This protein binds this small molecule.
Small molecule (SMILES): CC(=O)N[C@@H]1[C@@H](O)[C@H](O)[C@@H](CO)O[C@H]1O

Binding-site contacts:
Ligand atom C1 contacts residue THR205 of chain 1.A at 3.5 Å.
Ligand atom C3 contacts residue THR205 of chain 1.A at 4.1 Å.
Ligand atom O5 contacts residue THR205 of chain 1.A at 3.0 Å (h-bond).
Ligand atom C5 contacts residue THR205 of chain 1.A at 3.7 Å.
Ligand atom O7 contacts residue THR205 of chain 1.A at 4.2 Å.
Ligand atom C6 contacts residue THR205 of chain 1.A at 4.0 Å.
Ligand atom C2 contacts residue ASN203 of chain 1.A at 2.5 Å.
Ligand atom O7 contacts residue ALA206 of chain 1.A at 3.4 Å.
Ligand atom C2 contacts residue THR205 of chain 1.A at 3.5 Å.
Ligand atom C3 contacts residue ASN203 of chain 1.A at 3.8 Å.
Ligand atom C4 contacts residue THR205 of chain 1.A at 3.7 Å.
Ligand atom O5 contacts residue ASN203 of chain 1.A at 2.4 Å (h-bond).
Ligand atom C5 contacts residue ASN203 of chain 1.A at 3.7 Å.
Ligand atom C4 contacts residue ASN203 of chain 1.A at 4.2 Å.
Ligand atom N2 contacts residue ASN203 of chain 1.A at 3.0 Å (h-bond).
Ligand atom C1 contacts residue ASN203 of chain 1.A at 1.4 Å.
Ligand atom C7 contacts residue ASN203 of chain 1.A at 3.3 Å.
Ligand atom C7 contacts residue ALA206 of chain 1.A at 4.3 Å (hydrophobic).
Ligand atom O7 contacts residue ASN203 of chain 1.A at 2.9 Å (h-bond).
Ligand atom C8 contacts residue ASN203 of chain 1.A at 3.8 Å.

Sequence of chain 1.A:
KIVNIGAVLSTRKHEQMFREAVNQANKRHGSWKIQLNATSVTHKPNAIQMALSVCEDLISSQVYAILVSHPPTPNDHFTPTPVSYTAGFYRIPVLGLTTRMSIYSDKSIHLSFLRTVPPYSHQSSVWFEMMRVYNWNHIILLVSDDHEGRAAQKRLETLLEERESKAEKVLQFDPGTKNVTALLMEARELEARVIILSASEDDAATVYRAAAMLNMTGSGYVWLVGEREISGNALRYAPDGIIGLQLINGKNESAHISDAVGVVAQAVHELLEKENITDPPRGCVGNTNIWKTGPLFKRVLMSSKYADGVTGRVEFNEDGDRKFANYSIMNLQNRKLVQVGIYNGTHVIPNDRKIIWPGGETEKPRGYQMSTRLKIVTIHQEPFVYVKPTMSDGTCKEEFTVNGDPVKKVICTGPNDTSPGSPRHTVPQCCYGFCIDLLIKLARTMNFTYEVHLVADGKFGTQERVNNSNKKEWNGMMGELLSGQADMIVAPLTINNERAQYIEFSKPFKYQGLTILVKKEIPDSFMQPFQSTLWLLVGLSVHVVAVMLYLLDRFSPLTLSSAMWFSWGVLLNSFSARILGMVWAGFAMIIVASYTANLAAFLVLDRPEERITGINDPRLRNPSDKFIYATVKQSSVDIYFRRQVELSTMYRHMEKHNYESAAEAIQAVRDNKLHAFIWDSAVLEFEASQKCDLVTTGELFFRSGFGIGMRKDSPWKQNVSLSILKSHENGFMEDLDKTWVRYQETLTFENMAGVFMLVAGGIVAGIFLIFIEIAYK